Sequence of chain 1.A:
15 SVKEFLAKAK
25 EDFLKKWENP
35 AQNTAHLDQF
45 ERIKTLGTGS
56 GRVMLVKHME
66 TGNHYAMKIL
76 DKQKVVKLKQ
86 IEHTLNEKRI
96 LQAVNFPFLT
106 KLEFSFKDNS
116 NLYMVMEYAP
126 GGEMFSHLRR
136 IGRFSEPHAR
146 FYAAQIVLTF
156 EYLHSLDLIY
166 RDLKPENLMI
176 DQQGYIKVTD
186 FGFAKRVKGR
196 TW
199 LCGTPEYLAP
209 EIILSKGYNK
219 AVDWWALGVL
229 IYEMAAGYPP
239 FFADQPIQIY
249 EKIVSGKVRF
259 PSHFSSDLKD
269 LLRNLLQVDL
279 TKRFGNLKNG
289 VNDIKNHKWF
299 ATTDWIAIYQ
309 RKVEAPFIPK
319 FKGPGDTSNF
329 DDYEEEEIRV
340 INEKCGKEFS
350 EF

Binding-site contacts:
Ligand atom C1 contacts residue ALA71 of chain 1.A at 3.9 Å (hydrophobic).
Ligand atom C12 contacts residue GLU128 of chain 1.A at 3.5 Å.
Ligand atom N13 contacts residue GLU171 of chain 1.A at 3.2 Å (salt-bridge).
Ligand atom N3 contacts residue ALA71 of chain 1.A at 3.5 Å.
Ligand atom C8 contacts residue PHE328 of chain 1.A at 4.0 Å (hydrophobic).
Ligand atom C7 contacts residue MET174 of chain 1.A at 4.0 Å (hydrophobic).
Ligand atom N3 contacts residue ALA124 of chain 1.A at 3.5 Å (h-bond).
Ligand atom C1 contacts residue GLU122 of chain 1.A at 4.0 Å.
Ligand atom C2 contacts residue GLU122 of chain 1.A at 3.8 Å.
Ligand atom C1 contacts residue MET121 of chain 1.A at 2.9 Å (hydrophobic).
Ligand atom N4 contacts residue ALA124 of chain 1.A at 2.7 Å (h-bond).
Ligand atom N3 contacts residue TYR123 of chain 1.A at 3.7 Å.
Ligand atom C9 contacts residue LEU50 of chain 1.A at 3.9 Å (hydrophobic).
Ligand atom C12 contacts residue GLU171 of chain 1.A at 3.7 Å.
Ligand atom N4 contacts residue GLU122 of chain 1.A at 3.5 Å (salt-bridge).
Ligand atom C7 contacts residue VAL58 of chain 1.A at 3.9 Å (hydrophobic).
Ligand atom N4 contacts residue ALA71 of chain 1.A at 3.8 Å.
Ligand atom C6 contacts residue ALA71 of chain 1.A at 3.8 Å (hydrophobic).
Ligand atom C8 contacts residue MET174 of chain 1.A at 3.8 Å (hydrophobic).
Ligand atom C14 contacts residue THR184 of chain 1.A at 4.0 Å.
Ligand atom C1 contacts residue THR105 of chain 1.A at 3.9 Å.
Ligand atom C15 contacts residue THR184 of chain 1.A at 3.6 Å.
Ligand atom N13 contacts residue ASN172 of chain 1.A at 3.3 Å (h-bond).
Ligand atom C8 contacts residue LEU50 of chain 1.A at 4.0 Å (hydrophobic).
Ligand atom N3 contacts residue GLU122 of chain 1.A at 2.7 Å (salt-bridge).
Ligand atom C11 contacts residue VAL58 of chain 1.A at 4.1 Å (hydrophobic).
Ligand atom C8 contacts residue VAL58 of chain 1.A at 3.9 Å (hydrophobic).
Ligand atom C2 contacts residue ALA71 of chain 1.A at 3.4 Å (hydrophobic).
Ligand atom C9 contacts residue VAL58 of chain 1.A at 4.0 Å (hydrophobic).
Ligand atom C14 contacts residue VAL58 of chain 1.A at 3.8 Å (hydrophobic).
Ligand atom C1 contacts residue THR184 of chain 1.A at 3.6 Å.
Ligand atom C5 contacts residue ALA124 of chain 1.A at 3.8 Å (hydrophobic).
Ligand atom C5 contacts residue MET174 of chain 1.A at 3.7 Å (hydrophobic).
Ligand atom C5 contacts residue PHE328 of chain 1.A at 4.1 Å (hydrophobic).
Ligand atom C10 contacts residue VAL58 of chain 1.A at 3.9 Å (hydrophobic).
Ligand atom C5 contacts residue TYR123 of chain 1.A at 4.1 Å (hydrophobic).
Ligand atom C6 contacts residue MET174 of chain 1.A at 4.0 Å (hydrophobic).
Ligand atom N13 contacts residue THR184 of chain 1.A at 3.9 Å.
Ligand atom N4 contacts residue TYR123 of chain 1.A at 3.5 Å.
Ligand atom C5 contacts residue ALA71 of chain 1.A at 3.9 Å (hydrophobic).

The small molecule below binds the protein below.
Small molecule (SMILES): Cc1n[nH]cc1-c1ccc(CCN)cc1